Sequence of chain 1.B:
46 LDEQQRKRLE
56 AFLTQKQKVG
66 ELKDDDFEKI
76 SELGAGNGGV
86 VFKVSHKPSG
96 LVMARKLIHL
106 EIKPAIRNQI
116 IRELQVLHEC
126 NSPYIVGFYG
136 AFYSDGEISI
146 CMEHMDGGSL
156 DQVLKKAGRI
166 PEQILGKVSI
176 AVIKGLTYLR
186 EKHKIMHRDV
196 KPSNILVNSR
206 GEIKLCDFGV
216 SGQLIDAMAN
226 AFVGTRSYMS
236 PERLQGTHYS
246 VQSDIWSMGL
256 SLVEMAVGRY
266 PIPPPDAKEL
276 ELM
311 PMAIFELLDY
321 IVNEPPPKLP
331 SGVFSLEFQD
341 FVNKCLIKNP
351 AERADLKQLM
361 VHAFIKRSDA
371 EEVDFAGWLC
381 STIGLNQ

A small-molecule ligand and the protein it binds are described below.
Small molecule (SMILES): CNS(=O)(=O)Nc1nccc(Cc2c(C)c3ccc(Oc4ncccn4)cc3oc2=O)c1F

Binding-site contacts:
Ligand atom O11 contacts residue SER216 of chain 1.B at 3.1 Å (h-bond).
Ligand atom C18 contacts residue CYS211 of chain 1.B at 3.5 Å (hydrophobic).
Ligand atom C9 contacts residue LEU219 of chain 1.B at 3.5 Å (hydrophobic).
Ligand atom C13 contacts residue ILE220 of chain 1.B at 3.7 Å (hydrophobic).
Ligand atom F33 contacts residue ILE220 of chain 1.B at 3.1 Å.
Ligand atom O11 contacts residue PHE213 of chain 1.B at 3.6 Å.
Ligand atom C30 contacts residue ARG193 of chain 1.B at 3.7 Å.
Ligand atom C8 contacts residue LEU219 of chain 1.B at 3.6 Å (hydrophobic).
Ligand atom O32 contacts residue ARG238 of chain 1.B at 3.1 Å (salt-bridge).
Ligand atom C30 contacts residue ASP194 of chain 1.B at 3.6 Å.
Ligand atom C9 contacts residue PHE213 of chain 1.B at 3.4 Å (hydrophobic).
Ligand atom O11 contacts residue VAL215 of chain 1.B at 3.1 Å (h-bond).
Ligand atom C13 contacts residue MET223 of chain 1.B at 3.7 Å (hydrophobic).
Ligand atom N29 contacts residue ARG193 of chain 1.B at 2.8 Å (salt-bridge).
Ligand atom C18 contacts residue ASP212 of chain 1.B at 3.2 Å.
Ligand atom C1 contacts residue ILE145 of chain 1.B at 3.6 Å (hydrophobic).
Ligand atom C19 contacts residue VAL131 of chain 1.B at 3.6 Å (hydrophobic).
Ligand atom N17 contacts residue ASP212 of chain 1.B at 3.2 Å (salt-bridge).
Ligand atom O32 contacts residue ARG193 of chain 1.B at 3.5 Å.
Ligand atom O10 contacts residue PHE213 of chain 1.B at 3.1 Å (h-bond).
Ligand atom O15 contacts residue ILE145 of chain 1.B at 3.3 Å.
Ligand atom C22 contacts residue ILE220 of chain 1.B at 3.6 Å (hydrophobic).
Ligand atom O10 contacts residue VAL215 of chain 1.B at 3.4 Å.
Ligand atom C25 contacts residue HIS192 of chain 1.B at 3.7 Å.
Ligand atom C2 contacts residue ASP212 of chain 1.B at 3.2 Å.
Ligand atom F33 contacts residue MET223 of chain 1.B at 3.5 Å.
Ligand atom C14 contacts residue ILE220 of chain 1.B at 3.5 Å (hydrophobic).
Ligand atom O11 contacts residue GLY214 of chain 1.B at 3.4 Å.
Ligand atom C18 contacts residue PHE213 of chain 1.B at 3.4 Å (hydrophobic).
Ligand atom C5 contacts residue PHE213 of chain 1.B at 3.6 Å (hydrophobic).
Ligand atom C2 contacts residue ILE145 of chain 1.B at 3.6 Å (hydrophobic).
Ligand atom C3 contacts residue ASP212 of chain 1.B at 3.5 Å.
Ligand atom C25 contacts residue ASP194 of chain 1.B at 3.7 Å.
Ligand atom C25 contacts residue GLY214 of chain 1.B at 3.5 Å.
Ligand atom N24 contacts residue ASP194 of chain 1.B at 3.6 Å.
Ligand atom C12 contacts residue MET223 of chain 1.B at 3.4 Å (hydrophobic).
Ligand atom C26 contacts residue PHE213 of chain 1.B at 3.7 Å (hydrophobic).
Ligand atom C26 contacts residue GLY214 of chain 1.B at 3.3 Å.
Ligand atom O15 contacts residue LEU122 of chain 1.B at 3.7 Å.
Ligand atom C20 contacts residue VAL131 of chain 1.B at 3.6 Å (hydrophobic).

Sequence of chain 1.A:
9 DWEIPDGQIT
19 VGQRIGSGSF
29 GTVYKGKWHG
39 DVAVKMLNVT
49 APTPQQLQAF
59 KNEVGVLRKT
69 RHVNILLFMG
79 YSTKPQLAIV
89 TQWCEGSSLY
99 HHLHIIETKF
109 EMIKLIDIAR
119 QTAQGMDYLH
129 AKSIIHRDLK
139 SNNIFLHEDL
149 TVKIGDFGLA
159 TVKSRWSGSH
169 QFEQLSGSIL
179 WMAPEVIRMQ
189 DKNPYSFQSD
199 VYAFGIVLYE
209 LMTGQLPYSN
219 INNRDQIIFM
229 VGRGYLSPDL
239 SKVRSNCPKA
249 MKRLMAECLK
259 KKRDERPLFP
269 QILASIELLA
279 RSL